A small-molecule ligand and the protein it binds are described below.
Small molecule (SMILES): CC(C)(O)c1cnc(N)c2nc(-c3ccnc(F)c3)ccc12

Binding-site contacts:
Ligand atom N2 contacts residue VAL162 of chain 1.A at 3.8 Å.
Ligand atom N1 contacts residue MET97 of chain 1.A at 3.9 Å.
Ligand atom C8 contacts residue VAL31 of chain 1.A at 4.0 Å (hydrophobic).
Ligand atom C12 contacts residue TYR28 of chain 1.A at 3.7 Å (hydrophobic).
Ligand atom N1 contacts residue VAL162 of chain 1.A at 3.9 Å.
Ligand atom C9 contacts residue TYR28 of chain 1.A at 3.7 Å (hydrophobic).
Ligand atom C6 contacts residue LEU152 of chain 1.A at 3.3 Å (hydrophobic).
Ligand atom C14 contacts residue LYS46 of chain 1.A at 3.7 Å.
Ligand atom F contacts residue MET97 of chain 1.A at 3.3 Å.
Ligand atom C15 contacts residue VAL162 of chain 1.A at 4.0 Å (hydrophobic).
Ligand atom N1 contacts residue LEU152 of chain 1.A at 3.9 Å.
Ligand atom O contacts residue VAL23 of chain 1.A at 3.4 Å.
Ligand atom F contacts residue LYS46 of chain 1.A at 3.6 Å.
Ligand atom N contacts residue GLU98 of chain 1.A at 3.9 Å.
Ligand atom C7 contacts residue VAL31 of chain 1.A at 3.9 Å (hydrophobic).
Ligand atom C6 contacts residue ALA44 of chain 1.A at 3.7 Å (hydrophobic).
Ligand atom C4 contacts residue PHE99 of chain 1.A at 3.7 Å (hydrophobic).
Ligand atom C2 contacts residue GLY103 of chain 1.A at 3.8 Å.
Ligand atom N2 contacts residue LEU152 of chain 1.A at 3.8 Å.
Ligand atom N contacts residue ALA44 of chain 1.A at 3.8 Å.
Ligand atom C5 contacts residue ALA44 of chain 1.A at 3.4 Å (hydrophobic).
Ligand atom N contacts residue LEU152 of chain 1.A at 3.7 Å.
Ligand atom C5 contacts residue LEU152 of chain 1.A at 3.4 Å (hydrophobic).
Ligand atom N3 contacts residue LYS46 of chain 1.A at 2.9 Å (salt-bridge).
Ligand atom C contacts residue CYS100 of chain 1.A at 3.5 Å (hydrophobic).
Ligand atom C13 contacts residue ASP163 of chain 1.A at 3.6 Å.
Ligand atom C15 contacts residue MET97 of chain 1.A at 3.6 Å (hydrophobic).
Ligand atom C5 contacts residue CYS100 of chain 1.A at 3.9 Å (hydrophobic).
Ligand atom N contacts residue PHE99 of chain 1.A at 3.7 Å.
Ligand atom C4 contacts residue CYS100 of chain 1.A at 3.3 Å (hydrophobic).
Ligand atom C3 contacts residue LEU152 of chain 1.A at 3.7 Å (hydrophobic).
Ligand atom C13 contacts residue LYS46 of chain 1.A at 3.8 Å.
Ligand atom C10 contacts residue LEU152 of chain 1.A at 3.5 Å (hydrophobic).
Ligand atom C5 contacts residue GLU98 of chain 1.A at 3.8 Å.
Ligand atom C4 contacts residue LEU152 of chain 1.A at 3.9 Å (hydrophobic).
Ligand atom N contacts residue CYS100 of chain 1.A at 2.8 Å (h-bond).
Ligand atom C8 contacts residue TYR28 of chain 1.A at 3.6 Å (hydrophobic).
Ligand atom N3 contacts residue ASP163 of chain 1.A at 3.5 Å.
Ligand atom N1 contacts residue ALA44 of chain 1.A at 3.3 Å.
Ligand atom N1 contacts residue GLU98 of chain 1.A at 2.9 Å (salt-bridge).

Sequence of chain 1.A:
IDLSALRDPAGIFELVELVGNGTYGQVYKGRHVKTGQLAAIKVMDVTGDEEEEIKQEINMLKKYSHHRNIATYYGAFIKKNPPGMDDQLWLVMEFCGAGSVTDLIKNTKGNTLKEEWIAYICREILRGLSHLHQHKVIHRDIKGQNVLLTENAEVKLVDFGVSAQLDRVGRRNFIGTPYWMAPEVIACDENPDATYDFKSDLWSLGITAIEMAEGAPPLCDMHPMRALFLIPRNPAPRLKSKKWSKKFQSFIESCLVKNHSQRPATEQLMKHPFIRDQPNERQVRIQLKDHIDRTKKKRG